This small molecule binds to this protein.
Small molecule (SMILES): CC(=O)N[C@@H]1[C@@H](O)[C@H](O)[C@@H](CO)O[C@H]1O

Sequence of chain 1.A:
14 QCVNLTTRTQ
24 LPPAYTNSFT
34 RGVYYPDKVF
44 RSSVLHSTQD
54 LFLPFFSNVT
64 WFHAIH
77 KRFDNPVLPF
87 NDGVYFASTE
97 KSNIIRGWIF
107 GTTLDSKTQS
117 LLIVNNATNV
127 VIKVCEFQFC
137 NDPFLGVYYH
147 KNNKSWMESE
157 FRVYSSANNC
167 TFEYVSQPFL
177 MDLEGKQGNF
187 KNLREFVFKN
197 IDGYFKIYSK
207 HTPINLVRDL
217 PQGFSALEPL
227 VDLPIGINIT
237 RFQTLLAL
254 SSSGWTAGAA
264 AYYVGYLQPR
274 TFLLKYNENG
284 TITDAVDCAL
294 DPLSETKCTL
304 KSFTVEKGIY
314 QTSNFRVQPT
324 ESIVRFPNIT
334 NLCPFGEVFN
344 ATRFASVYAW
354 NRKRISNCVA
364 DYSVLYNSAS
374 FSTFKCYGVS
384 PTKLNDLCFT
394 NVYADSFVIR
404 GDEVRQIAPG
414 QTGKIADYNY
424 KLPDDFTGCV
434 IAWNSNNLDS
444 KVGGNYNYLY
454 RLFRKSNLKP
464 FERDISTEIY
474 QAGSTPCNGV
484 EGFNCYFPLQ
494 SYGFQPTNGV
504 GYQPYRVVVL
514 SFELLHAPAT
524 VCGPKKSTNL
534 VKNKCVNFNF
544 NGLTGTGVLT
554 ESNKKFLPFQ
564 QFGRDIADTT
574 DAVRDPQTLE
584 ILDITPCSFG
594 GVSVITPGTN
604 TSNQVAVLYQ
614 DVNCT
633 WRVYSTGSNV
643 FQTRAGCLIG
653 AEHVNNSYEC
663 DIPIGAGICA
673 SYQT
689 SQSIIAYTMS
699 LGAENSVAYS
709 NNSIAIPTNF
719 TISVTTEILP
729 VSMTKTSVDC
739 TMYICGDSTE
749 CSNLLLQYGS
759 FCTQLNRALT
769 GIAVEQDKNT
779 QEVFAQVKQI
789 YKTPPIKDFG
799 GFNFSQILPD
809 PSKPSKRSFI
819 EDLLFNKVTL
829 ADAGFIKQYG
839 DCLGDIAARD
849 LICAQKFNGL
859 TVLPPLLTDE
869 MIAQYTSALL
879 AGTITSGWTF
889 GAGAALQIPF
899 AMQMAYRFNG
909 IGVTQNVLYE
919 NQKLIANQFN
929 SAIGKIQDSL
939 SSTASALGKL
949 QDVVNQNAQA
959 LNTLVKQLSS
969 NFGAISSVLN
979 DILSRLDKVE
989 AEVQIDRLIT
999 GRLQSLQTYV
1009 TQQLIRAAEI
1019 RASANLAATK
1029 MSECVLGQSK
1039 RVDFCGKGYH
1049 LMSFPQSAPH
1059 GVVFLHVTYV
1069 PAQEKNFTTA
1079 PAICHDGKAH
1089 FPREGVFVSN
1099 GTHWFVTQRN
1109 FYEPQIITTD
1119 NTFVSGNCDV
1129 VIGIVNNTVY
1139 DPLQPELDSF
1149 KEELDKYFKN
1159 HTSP

Binding-site contacts:
Ligand atom N2 contacts residue LYS147 of chain 1.A at 4.0 Å.
Ligand atom C8 contacts residue LYS147 of chain 1.A at 2.5 Å.
Ligand atom C5 contacts residue ASN149 of chain 1.A at 3.7 Å.
Ligand atom C3 contacts residue ASN149 of chain 1.A at 3.8 Å.
Ligand atom C8 contacts residue ASN149 of chain 1.A at 4.2 Å.
Ligand atom C1 contacts residue ASN149 of chain 1.A at 1.4 Å.
Ligand atom C7 contacts residue LYS147 of chain 1.A at 3.3 Å.
Ligand atom O5 contacts residue ASN149 of chain 1.A at 2.4 Å (h-bond).
Ligand atom C7 contacts residue ASN149 of chain 1.A at 3.6 Å.
Ligand atom O7 contacts residue LYS147 of chain 1.A at 3.8 Å.
Ligand atom O7 contacts residue ASN149 of chain 1.A at 3.8 Å.
Ligand atom N2 contacts residue ASN149 of chain 1.A at 2.9 Å (h-bond).
Ligand atom C4 contacts residue ASN149 of chain 1.A at 4.2 Å.
Ligand atom C2 contacts residue ASN149 of chain 1.A at 2.4 Å.